The small molecule below binds the protein below.
Small molecule (SMILES): CC(=O)N[C@H]1[C@H](O[C@H]2[C@H](O)[C@@H](NC(C)=O)CO[C@@H]2CO)O[C@H](CO)[C@@H](O)[C@@H]1O

Binding-site contacts:
Ligand atom C8 contacts residue VAL302 of chain 1.K at 4.5 Å (hydrophobic).
Ligand atom O6 contacts residue ARG412 of chain 1.K at 3.4 Å (salt-bridge).
Ligand atom O7 contacts residue ASN301 of chain 1.K at 3.9 Å.
Ligand atom O7 contacts residue ASN265 of chain 1.K at 2.9 Å (h-bond).
Ligand atom C8 contacts residue ASP380 of chain 1.K at 4.3 Å.
Ligand atom C4 contacts residue ASN265 of chain 1.K at 4.2 Å.
Ligand atom C3 contacts residue GLN263 of chain 1.K at 4.0 Å.
Ligand atom C5 contacts residue ASN265 of chain 1.K at 3.7 Å.
Ligand atom C1 contacts residue GLN263 of chain 1.K at 3.6 Å.
Ligand atom C2 contacts residue ASN265 of chain 1.K at 2.4 Å.
Ligand atom N2 contacts residue GLN263 of chain 1.K at 3.6 Å.
Ligand atom C3 contacts residue ASN265 of chain 1.K at 3.8 Å.
Ligand atom N2 contacts residue ASN265 of chain 1.K at 2.9 Å (h-bond).
Ligand atom C7 contacts residue ASN265 of chain 1.K at 3.1 Å.
Ligand atom O5 contacts residue ASN265 of chain 1.K at 2.4 Å (h-bond).
Ligand atom C8 contacts residue ASN265 of chain 1.K at 4.3 Å.
Ligand atom C2 contacts residue GLN263 of chain 1.K at 3.9 Å.
Ligand atom C1 contacts residue ASN265 of chain 1.K at 1.4 Å.
Ligand atom C8 contacts residue SER303 of chain 1.K at 3.9 Å.

Sequence of chain 1.K:
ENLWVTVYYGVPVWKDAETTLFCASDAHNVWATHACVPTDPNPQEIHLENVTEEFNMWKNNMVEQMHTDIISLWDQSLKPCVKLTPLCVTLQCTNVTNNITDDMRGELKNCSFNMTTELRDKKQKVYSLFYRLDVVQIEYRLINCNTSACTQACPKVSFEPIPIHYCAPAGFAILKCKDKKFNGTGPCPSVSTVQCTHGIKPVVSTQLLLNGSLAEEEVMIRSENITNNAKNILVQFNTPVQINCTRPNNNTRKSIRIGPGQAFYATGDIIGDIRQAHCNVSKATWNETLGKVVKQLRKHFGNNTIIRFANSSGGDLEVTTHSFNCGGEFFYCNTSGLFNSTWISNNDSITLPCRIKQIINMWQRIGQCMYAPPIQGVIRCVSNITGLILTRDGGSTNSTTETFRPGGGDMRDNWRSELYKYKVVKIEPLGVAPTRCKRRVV